Sequence of chain 1.C:
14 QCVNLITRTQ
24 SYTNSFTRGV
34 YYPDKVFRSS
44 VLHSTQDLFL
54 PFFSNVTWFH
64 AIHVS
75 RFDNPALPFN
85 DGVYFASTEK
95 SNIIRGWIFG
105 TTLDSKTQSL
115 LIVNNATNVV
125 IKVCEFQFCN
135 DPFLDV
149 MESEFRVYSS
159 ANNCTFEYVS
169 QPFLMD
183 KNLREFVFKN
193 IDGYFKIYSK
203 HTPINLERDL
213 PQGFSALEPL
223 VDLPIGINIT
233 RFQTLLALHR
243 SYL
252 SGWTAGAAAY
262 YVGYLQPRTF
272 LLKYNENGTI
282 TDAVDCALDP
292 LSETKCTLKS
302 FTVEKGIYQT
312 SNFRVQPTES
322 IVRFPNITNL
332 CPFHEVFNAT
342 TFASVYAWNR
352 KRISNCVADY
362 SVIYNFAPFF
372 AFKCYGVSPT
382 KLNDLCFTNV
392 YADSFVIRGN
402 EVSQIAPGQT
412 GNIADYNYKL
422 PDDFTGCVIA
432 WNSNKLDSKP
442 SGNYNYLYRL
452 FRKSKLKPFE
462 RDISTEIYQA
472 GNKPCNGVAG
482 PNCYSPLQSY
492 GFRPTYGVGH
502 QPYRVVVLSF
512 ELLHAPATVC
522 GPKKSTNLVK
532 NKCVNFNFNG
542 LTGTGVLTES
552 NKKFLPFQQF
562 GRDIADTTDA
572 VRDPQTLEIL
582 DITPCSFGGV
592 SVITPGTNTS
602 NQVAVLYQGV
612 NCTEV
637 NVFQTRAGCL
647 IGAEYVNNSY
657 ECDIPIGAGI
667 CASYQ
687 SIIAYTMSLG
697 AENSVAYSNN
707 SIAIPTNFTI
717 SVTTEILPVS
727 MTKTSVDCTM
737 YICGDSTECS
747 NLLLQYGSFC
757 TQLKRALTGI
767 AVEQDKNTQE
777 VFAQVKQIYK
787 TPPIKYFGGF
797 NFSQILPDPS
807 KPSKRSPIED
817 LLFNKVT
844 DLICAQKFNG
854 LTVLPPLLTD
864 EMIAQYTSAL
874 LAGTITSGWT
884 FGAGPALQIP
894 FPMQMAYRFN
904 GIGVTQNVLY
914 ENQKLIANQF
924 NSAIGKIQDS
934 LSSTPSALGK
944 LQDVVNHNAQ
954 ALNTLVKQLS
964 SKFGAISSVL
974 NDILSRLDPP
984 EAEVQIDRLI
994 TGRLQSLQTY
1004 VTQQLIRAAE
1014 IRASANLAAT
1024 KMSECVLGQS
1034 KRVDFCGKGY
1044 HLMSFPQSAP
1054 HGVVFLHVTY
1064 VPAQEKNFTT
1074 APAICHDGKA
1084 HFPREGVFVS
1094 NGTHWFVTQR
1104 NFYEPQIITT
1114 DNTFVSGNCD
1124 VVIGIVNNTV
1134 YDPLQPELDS

Sequence of chain 1.B:
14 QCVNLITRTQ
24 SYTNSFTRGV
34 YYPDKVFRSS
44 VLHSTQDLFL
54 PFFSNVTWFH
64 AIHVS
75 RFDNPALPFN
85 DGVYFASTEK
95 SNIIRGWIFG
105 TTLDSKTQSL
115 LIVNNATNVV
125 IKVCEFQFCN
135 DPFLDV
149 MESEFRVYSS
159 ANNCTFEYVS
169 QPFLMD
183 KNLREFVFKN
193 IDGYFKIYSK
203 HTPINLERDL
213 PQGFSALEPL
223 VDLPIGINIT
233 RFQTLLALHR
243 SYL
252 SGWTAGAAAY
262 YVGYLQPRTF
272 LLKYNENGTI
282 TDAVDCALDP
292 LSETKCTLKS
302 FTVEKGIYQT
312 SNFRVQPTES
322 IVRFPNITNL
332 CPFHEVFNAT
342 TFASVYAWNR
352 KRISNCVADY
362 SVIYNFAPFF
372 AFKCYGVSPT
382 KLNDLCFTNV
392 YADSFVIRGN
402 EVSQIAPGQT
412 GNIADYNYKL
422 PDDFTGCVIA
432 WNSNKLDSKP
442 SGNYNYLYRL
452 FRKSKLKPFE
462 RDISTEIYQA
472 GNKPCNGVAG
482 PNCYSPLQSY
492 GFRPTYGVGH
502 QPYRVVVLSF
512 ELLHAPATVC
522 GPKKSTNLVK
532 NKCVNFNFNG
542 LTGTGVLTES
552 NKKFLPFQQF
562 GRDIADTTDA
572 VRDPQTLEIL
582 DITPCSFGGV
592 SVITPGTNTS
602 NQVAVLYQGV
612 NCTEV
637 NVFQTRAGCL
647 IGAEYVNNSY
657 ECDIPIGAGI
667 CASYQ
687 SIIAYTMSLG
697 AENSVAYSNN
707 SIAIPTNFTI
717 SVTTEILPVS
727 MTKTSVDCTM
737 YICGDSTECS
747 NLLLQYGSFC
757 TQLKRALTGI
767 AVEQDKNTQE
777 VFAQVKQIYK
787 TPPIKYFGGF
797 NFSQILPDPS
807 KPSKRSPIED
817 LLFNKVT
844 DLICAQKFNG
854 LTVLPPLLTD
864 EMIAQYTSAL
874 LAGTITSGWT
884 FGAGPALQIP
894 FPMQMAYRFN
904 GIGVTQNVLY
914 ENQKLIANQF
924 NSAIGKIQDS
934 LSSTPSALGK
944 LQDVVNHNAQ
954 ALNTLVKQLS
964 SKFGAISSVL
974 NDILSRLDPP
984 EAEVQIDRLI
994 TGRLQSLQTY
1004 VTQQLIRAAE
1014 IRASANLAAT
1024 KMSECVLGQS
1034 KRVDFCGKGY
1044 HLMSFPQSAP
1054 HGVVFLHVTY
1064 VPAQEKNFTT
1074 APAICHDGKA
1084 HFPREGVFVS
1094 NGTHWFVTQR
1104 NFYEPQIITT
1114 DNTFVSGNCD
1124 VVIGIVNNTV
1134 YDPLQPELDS

The small molecule below binds the protein below.
Small molecule (SMILES): CC(=O)N[C@@H]1[C@@H](O)[C@H](O)[C@@H](CO)O[C@H]1O

Binding-site contacts:
Ligand atom C2 contacts residue ASN278 of chain 1.C at 2.5 Å.
Ligand atom C1 contacts residue ASN278 of chain 1.C at 1.4 Å.
Ligand atom C4 contacts residue ASN278 of chain 1.C at 4.2 Å.
Ligand atom O7 contacts residue ASN278 of chain 1.C at 3.8 Å.
Ligand atom O5 contacts residue LYS554 of chain 1.B at 4.4 Å.
Ligand atom C7 contacts residue ASN278 of chain 1.C at 3.6 Å.
Ligand atom C7 contacts residue ASN276 of chain 1.C at 4.5 Å.
Ligand atom N2 contacts residue ASN278 of chain 1.C at 2.9 Å (h-bond).
Ligand atom O7 contacts residue GLU277 of chain 1.C at 3.4 Å (salt-bridge).
Ligand atom O5 contacts residue ASN278 of chain 1.C at 2.4 Å (h-bond).
Ligand atom C8 contacts residue ASN276 of chain 1.C at 3.8 Å.
Ligand atom C5 contacts residue ASN278 of chain 1.C at 3.7 Å.
Ligand atom C3 contacts residue ASN278 of chain 1.C at 3.8 Å.